Sequence of chain 1.B:
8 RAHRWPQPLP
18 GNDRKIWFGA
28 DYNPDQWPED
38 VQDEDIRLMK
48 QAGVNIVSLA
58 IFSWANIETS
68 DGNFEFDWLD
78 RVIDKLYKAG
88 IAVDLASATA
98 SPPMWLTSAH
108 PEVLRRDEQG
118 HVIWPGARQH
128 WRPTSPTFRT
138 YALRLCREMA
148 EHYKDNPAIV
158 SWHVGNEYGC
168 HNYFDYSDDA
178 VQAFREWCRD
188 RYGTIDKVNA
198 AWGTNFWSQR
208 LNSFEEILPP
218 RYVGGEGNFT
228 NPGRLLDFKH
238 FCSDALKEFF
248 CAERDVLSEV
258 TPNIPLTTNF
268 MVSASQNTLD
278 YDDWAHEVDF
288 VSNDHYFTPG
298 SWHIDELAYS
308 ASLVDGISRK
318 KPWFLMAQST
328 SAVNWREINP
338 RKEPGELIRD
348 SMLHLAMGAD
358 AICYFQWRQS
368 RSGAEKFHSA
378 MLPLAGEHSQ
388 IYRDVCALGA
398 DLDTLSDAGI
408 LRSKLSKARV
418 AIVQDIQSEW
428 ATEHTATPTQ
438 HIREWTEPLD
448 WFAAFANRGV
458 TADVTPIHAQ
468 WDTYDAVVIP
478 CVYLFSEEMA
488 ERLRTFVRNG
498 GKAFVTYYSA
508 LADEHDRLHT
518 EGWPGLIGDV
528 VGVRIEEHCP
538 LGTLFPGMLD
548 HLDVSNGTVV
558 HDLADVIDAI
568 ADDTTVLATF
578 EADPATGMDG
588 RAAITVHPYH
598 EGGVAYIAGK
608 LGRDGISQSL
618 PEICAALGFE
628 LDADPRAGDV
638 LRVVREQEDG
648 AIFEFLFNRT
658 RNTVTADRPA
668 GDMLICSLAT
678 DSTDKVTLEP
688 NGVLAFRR

This small molecule binds to this protein.
Small molecule (SMILES): OC[C@H]1O[C@H](O)[C@H](O)[C@@H](O)[C@H]1O

Binding-site contacts:
Ligand atom O3 contacts residue PHE362 of chain 1.B at 3.7 Å.
Ligand atom C6 contacts residue PHE362 of chain 1.B at 4.1 Å (hydrophobic).
Ligand atom O6 contacts residue HIS375 of chain 1.B at 2.8 Å (h-bond).
Ligand atom C1 contacts residue ASP291 of chain 1.B at 3.8 Å.
Ligand atom C4 contacts residue GLU372 of chain 1.B at 3.4 Å.
Ligand atom O5 contacts residue TYR293 of chain 1.B at 3.1 Å (h-bond).
Ligand atom C6 contacts residue TRP332 of chain 1.B at 3.7 Å (hydrophobic).
Ligand atom C4 contacts residue ARG125 of chain 1.B at 3.9 Å.
Ligand atom O1 contacts residue ASP291 of chain 1.B at 3.3 Å (salt-bridge).
Ligand atom C1 contacts residue GLU164 of chain 1.B at 3.1 Å.
Ligand atom O6 contacts residue TRP332 of chain 1.B at 2.8 Å (h-bond).
Ligand atom O6 contacts residue TYR293 of chain 1.B at 3.1 Å.
Ligand atom C3 contacts residue ARG125 of chain 1.B at 3.9 Å.
Ligand atom O2 contacts residue ASN266 of chain 1.B at 3.9 Å.
Ligand atom C2 contacts residue ASN163 of chain 1.B at 3.9 Å.
Ligand atom O4 contacts residue ARG125 of chain 1.B at 2.9 Å (salt-bridge).
Ligand atom O2 contacts residue ASN163 of chain 1.B at 3.0 Å (h-bond).
Ligand atom C3 contacts residue PHE362 of chain 1.B at 3.6 Å (hydrophobic).
Ligand atom O3 contacts residue ASN163 of chain 1.B at 4.0 Å.
Ligand atom O1 contacts residue TYR293 of chain 1.B at 2.6 Å (h-bond).
Ligand atom C5 contacts residue GLU372 of chain 1.B at 4.2 Å.
Ligand atom C6 contacts residue HIS375 of chain 1.B at 3.2 Å.
Ligand atom O1 contacts residue PHE362 of chain 1.B at 4.3 Å.
Ligand atom O5 contacts residue GLU164 of chain 1.B at 4.0 Å.
Ligand atom O2 contacts residue GLU164 of chain 1.B at 3.5 Å.
Ligand atom O1 contacts residue ALA324 of chain 1.B at 3.4 Å.
Ligand atom C5 contacts residue PHE362 of chain 1.B at 3.8 Å (hydrophobic).
Ligand atom C2 contacts residue GLU164 of chain 1.B at 3.5 Å.
Ligand atom O4 contacts residue GLU372 of chain 1.B at 2.5 Å (salt-bridge).
Ligand atom O3 contacts residue PHE59 of chain 1.B at 3.4 Å.
Ligand atom O1 contacts residue GLU164 of chain 1.B at 3.6 Å (salt-bridge).
Ligand atom C2 contacts residue ARG125 of chain 1.B at 4.0 Å.
Ligand atom O3 contacts residue ASP28 of chain 1.B at 4.2 Å.
Ligand atom C6 contacts residue GLU372 of chain 1.B at 3.8 Å.
Ligand atom C6 contacts residue TYR293 of chain 1.B at 3.7 Å (hydrophobic).
Ligand atom O3 contacts residue ARG125 of chain 1.B at 3.3 Å (salt-bridge).
Ligand atom O2 contacts residue ASP291 of chain 1.B at 3.7 Å.
Ligand atom C5 contacts residue TYR293 of chain 1.B at 3.1 Å (hydrophobic).
Ligand atom C4 contacts residue PHE362 of chain 1.B at 3.8 Å (hydrophobic).
Ligand atom C1 contacts residue TYR293 of chain 1.B at 3.4 Å (hydrophobic).